Sequence of chain 1.A:
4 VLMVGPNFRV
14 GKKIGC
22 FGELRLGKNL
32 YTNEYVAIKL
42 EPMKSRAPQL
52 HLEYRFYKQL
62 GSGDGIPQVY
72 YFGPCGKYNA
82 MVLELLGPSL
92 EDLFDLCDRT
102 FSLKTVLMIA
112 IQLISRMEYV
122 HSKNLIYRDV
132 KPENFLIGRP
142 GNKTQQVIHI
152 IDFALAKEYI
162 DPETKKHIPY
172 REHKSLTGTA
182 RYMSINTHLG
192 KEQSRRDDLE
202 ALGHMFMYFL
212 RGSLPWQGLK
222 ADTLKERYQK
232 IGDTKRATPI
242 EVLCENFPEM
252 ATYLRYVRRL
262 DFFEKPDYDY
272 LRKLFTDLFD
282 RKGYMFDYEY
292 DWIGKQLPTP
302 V

The protein below binds the small molecule below.
Small molecule (SMILES): CC(C)[C@H](CO)Nc1nc(Nc2cccc(Cl)c2)c2ncn(C(C)C)c2n1

Binding-site contacts:
Ligand atom C5A contacts residue PRO301 of chain 1.A at 3.9 Å (hydrophobic).
Ligand atom C2 contacts residue LEU137 of chain 1.A at 3.6 Å (hydrophobic).
Ligand atom N3 contacts residue LEU137 of chain 1.A at 3.6 Å.
Ligand atom C11 contacts residue ILE152 of chain 1.A at 3.8 Å (hydrophobic).
Ligand atom C4 contacts residue LEU25 of chain 1.A at 3.8 Å (hydrophobic).
Ligand atom N3 contacts residue ILE152 of chain 1.A at 3.6 Å.
Ligand atom N6 contacts residue LEU87 of chain 1.A at 3.1 Å (h-bond).
Ligand atom C5 contacts residue LEU25 of chain 1.A at 3.8 Å (hydrophobic).
Ligand atom N1 contacts residue LEU25 of chain 1.A at 3.5 Å.
Ligand atom C23 contacts residue GLU134 of chain 1.A at 3.5 Å.
Ligand atom C26 contacts residue GLY18 of chain 1.A at 3.8 Å.
Ligand atom N6 contacts residue GLY88 of chain 1.A at 3.9 Å.
Ligand atom C1A contacts residue LEU87 of chain 1.A at 3.6 Å (hydrophobic).
Ligand atom N1 contacts residue LEU137 of chain 1.A at 3.5 Å.
Ligand atom C6 contacts residue LEU25 of chain 1.A at 3.7 Å (hydrophobic).
Ligand atom CL1 contacts residue THR300 of chain 1.A at 3.4 Å.
Ligand atom CL1 contacts residue PRO299 of chain 1.A at 3.4 Å.
Ligand atom C12 contacts residue LEU25 of chain 1.A at 3.9 Å (hydrophobic).
Ligand atom N7 contacts residue LEU87 of chain 1.A at 3.0 Å (h-bond).
Ligand atom C5 contacts residue LEU137 of chain 1.A at 3.5 Å (hydrophobic).
Ligand atom C6 contacts residue LEU137 of chain 1.A at 3.5 Å (hydrophobic).
Ligand atom CL1 contacts residue PRO89 of chain 1.A at 3.7 Å.
Ligand atom C8 contacts residue GLU85 of chain 1.A at 3.2 Å.
Ligand atom N3 contacts residue LEU25 of chain 1.A at 3.6 Å.
Ligand atom O24 contacts residue GLU134 of chain 1.A at 2.6 Å (salt-bridge).
Ligand atom C2A contacts residue ILE17 of chain 1.A at 3.7 Å (hydrophobic).
Ligand atom C6A contacts residue LEU87 of chain 1.A at 3.4 Å (hydrophobic).
Ligand atom C11 contacts residue PRO68 of chain 1.A at 3.9 Å (hydrophobic).
Ligand atom CL1 contacts residue PRO301 of chain 1.A at 3.6 Å.
Ligand atom C8 contacts residue ALA38 of chain 1.A at 3.6 Å (hydrophobic).
Ligand atom C4 contacts residue LEU137 of chain 1.A at 3.6 Å (hydrophobic).
Ligand atom C2 contacts residue LEU25 of chain 1.A at 3.5 Å (hydrophobic).
Ligand atom C3A contacts residue ILE17 of chain 1.A at 3.6 Å (hydrophobic).
Ligand atom C11 contacts residue LEU84 of chain 1.A at 3.9 Å (hydrophobic).
Ligand atom C8 contacts residue LEU87 of chain 1.A at 3.5 Å (hydrophobic).
Ligand atom C6A contacts residue GLY88 of chain 1.A at 3.5 Å.
Ligand atom C12 contacts residue LEU84 of chain 1.A at 3.8 Å (hydrophobic).
Ligand atom C11 contacts residue GLU85 of chain 1.A at 3.8 Å.
Ligand atom C6A contacts residue PRO301 of chain 1.A at 3.8 Å (hydrophobic).
Ligand atom N7 contacts residue ALA38 of chain 1.A at 3.9 Å.